Sequence of chain 13.A:
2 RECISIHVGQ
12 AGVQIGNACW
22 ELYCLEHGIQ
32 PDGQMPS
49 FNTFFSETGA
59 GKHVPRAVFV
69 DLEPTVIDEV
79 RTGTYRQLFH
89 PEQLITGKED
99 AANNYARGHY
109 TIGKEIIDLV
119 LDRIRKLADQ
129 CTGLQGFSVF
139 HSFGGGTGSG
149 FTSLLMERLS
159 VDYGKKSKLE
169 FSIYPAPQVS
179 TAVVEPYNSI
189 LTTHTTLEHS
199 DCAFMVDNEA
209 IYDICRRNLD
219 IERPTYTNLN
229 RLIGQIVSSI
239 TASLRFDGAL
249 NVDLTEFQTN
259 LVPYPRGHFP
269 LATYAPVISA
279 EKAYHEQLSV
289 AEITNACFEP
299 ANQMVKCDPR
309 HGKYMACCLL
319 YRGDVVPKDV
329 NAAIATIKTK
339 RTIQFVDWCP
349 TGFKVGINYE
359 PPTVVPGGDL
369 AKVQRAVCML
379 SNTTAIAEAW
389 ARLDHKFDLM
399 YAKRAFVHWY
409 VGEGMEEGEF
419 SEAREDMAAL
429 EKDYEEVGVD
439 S

Sequence of chain 12.B:
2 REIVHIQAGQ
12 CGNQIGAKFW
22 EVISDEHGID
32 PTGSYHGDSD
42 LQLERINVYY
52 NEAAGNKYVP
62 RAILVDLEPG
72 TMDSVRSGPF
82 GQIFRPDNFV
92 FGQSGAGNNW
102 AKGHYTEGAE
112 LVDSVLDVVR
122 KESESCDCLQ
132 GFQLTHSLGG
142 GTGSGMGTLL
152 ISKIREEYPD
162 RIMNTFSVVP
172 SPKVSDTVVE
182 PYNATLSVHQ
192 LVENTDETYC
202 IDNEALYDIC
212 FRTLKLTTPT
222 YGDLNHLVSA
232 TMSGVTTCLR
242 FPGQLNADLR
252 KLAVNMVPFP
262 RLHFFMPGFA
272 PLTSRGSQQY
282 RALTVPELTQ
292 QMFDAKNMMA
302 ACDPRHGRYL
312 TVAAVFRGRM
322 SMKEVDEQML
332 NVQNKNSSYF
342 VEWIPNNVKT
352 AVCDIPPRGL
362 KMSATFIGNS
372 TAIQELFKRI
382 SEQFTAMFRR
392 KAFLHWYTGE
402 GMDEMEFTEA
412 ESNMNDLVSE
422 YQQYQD

Binding-site contacts:
Ligand atom PG contacts residue MG1 of chain 12.F at 3.5 Å.
Ligand atom O3B contacts residue GLY142 of chain 12.B at 3.5 Å (h-bond).
Ligand atom O2A contacts residue GLN11 of chain 12.B at 3.5 Å (h-bond).
Ligand atom C6 contacts residue ASN226 of chain 12.B at 3.3 Å.
Ligand atom C6 contacts residue GLN15 of chain 12.B at 3.6 Å.
Ligand atom O2A contacts residue CYS12 of chain 12.B at 3.3 Å (h-bond).
Ligand atom O3G contacts residue MG1 of chain 12.F at 2.5 Å.
Ligand atom O6 contacts residue GLN15 of chain 12.B at 2.5 Å (h-bond).
Ligand atom C3' contacts residue ASN329 of chain 13.A at 3.7 Å.
Ligand atom C2' contacts residue ASN329 of chain 13.A at 2.6 Å.
Ligand atom N7 contacts residue PRO325 of chain 13.A at 3.5 Å.
Ligand atom N3 contacts residue ASN204 of chain 12.B at 3.0 Å (h-bond).
Ligand atom O2G contacts residue GLY142 of chain 12.B at 3.0 Å (h-bond).
Ligand atom O2B contacts residue THR143 of chain 12.B at 2.7 Å (h-bond).
Ligand atom O2G contacts residue ASN99 of chain 12.B at 2.9 Å (h-bond).
Ligand atom O2B contacts residue GLY144 of chain 12.B at 2.7 Å (h-bond).
Ligand atom O1G contacts residue THR143 of chain 12.B at 3.4 Å.
Ligand atom O3B contacts residue THR143 of chain 12.B at 3.1 Å (h-bond).
Ligand atom O1A contacts residue LEU248 of chain 13.A at 3.7 Å.
Ligand atom PB contacts residue THR143 of chain 12.B at 3.3 Å.
Ligand atom O2B contacts residue GLY10 of chain 12.B at 3.2 Å.
Ligand atom O6 contacts residue ASN226 of chain 12.B at 3.1 Å (h-bond).
Ligand atom O1B contacts residue GLN11 of chain 12.B at 3.2 Å (h-bond).
Ligand atom N9 contacts residue ASN329 of chain 13.A at 3.5 Å (h-bond).
Ligand atom N2 contacts residue ASN204 of chain 12.B at 2.6 Å (h-bond).
Ligand atom O1G contacts residue ALA97 of chain 12.B at 3.0 Å (h-bond).
Ligand atom C4' contacts residue SER138 of chain 12.B at 3.2 Å.
Ligand atom O2' contacts residue ASN329 of chain 13.A at 1.9 Å (h-bond).
Ligand atom C2 contacts residue ASN204 of chain 12.B at 3.4 Å.
Ligand atom O4' contacts residue SER138 of chain 12.B at 3.3 Å (h-bond).
Ligand atom N2 contacts residue ASN226 of chain 12.B at 2.9 Å (h-bond).
Ligand atom O1B contacts residue LEU248 of chain 13.A at 3.0 Å.
Ligand atom O1A contacts residue GLN11 of chain 12.B at 3.1 Å.
Ligand atom C1' contacts residue ASN329 of chain 13.A at 3.4 Å.
Ligand atom O1B contacts residue MG1 of chain 12.F at 2.4 Å.
Ligand atom C2 contacts residue ASN226 of chain 12.B at 3.6 Å.
Ligand atom N1 contacts residue TYR222 of chain 12.B at 3.2 Å.
Ligand atom C2 contacts residue TYR222 of chain 12.B at 3.5 Å (hydrophobic).
Ligand atom N1 contacts residue ASN226 of chain 12.B at 2.7 Å (h-bond).
Ligand atom O3' contacts residue GLU181 of chain 12.B at 3.3 Å (salt-bridge).

A protein and the small-molecule ligand that binds it are described below.
Small molecule (SMILES): Nc1nc2c(ncn2[C@@H]2O[C@H](CO[P](=O)(O)C[P](=O)(O)OP(=O)(O)O)[C@@H](O)[C@H]2O)c(=O)[nH]1